Sequence of chain 1.GA:
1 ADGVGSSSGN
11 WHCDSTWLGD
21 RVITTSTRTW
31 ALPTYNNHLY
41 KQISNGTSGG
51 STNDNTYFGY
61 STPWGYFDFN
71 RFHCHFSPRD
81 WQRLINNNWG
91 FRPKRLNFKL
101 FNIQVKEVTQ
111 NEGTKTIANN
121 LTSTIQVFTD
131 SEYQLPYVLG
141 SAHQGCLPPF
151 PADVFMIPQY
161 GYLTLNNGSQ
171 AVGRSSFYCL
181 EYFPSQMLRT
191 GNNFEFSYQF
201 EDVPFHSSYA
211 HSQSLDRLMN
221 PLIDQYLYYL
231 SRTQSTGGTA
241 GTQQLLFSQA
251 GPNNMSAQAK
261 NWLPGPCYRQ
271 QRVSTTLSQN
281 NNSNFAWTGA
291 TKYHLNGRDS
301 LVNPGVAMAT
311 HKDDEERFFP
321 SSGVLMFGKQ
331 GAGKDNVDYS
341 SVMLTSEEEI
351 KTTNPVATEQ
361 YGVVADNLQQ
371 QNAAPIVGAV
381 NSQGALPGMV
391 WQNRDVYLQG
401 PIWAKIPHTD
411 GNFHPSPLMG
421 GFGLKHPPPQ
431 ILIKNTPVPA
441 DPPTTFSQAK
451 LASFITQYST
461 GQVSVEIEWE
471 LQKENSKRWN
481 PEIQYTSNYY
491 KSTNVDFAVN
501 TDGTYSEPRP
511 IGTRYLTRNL

The small molecule below binds the protein below.
Small molecule (SMILES): Nc1ncnc2c1ncn2[C@H]1C[C@H](O)[C@@H](COP(=O)(O)O)O1

Binding-site contacts:
Ligand atom N7 contacts residue ASN393 of chain 1.GA at 4.0 Å.
Ligand atom C4 contacts residue PRO415 of chain 1.GA at 3.8 Å (hydrophobic).
Ligand atom C5 contacts residue SER416 of chain 1.GA at 3.8 Å.
Ligand atom C5' contacts residue DC1 of chain 1.UD at 3.1 Å.
Ligand atom C8 contacts residue SER416 of chain 1.GA at 4.1 Å.
Ligand atom N3 contacts residue PRO415 of chain 1.GA at 3.9 Å.
Ligand atom C2' contacts residue PRO415 of chain 1.GA at 3.8 Å (hydrophobic).
Ligand atom C2 contacts residue PRO415 of chain 1.GA at 3.8 Å (hydrophobic).
Ligand atom N6 contacts residue PHE422 of chain 1.GA at 4.0 Å.
Ligand atom C2 contacts residue VAL203 of chain 1.GA at 4.1 Å (hydrophobic).
Ligand atom N9 contacts residue PRO415 of chain 1.GA at 4.0 Å.
Ligand atom C6 contacts residue SER416 of chain 1.GA at 4.0 Å.
Ligand atom C4 contacts residue PRO204 of chain 1.GA at 4.0 Å (hydrophobic).
Ligand atom N1 contacts residue VAL203 of chain 1.GA at 3.5 Å.
Ligand atom C6 contacts residue GLY423 of chain 1.GA at 3.9 Å.
Ligand atom N1 contacts residue PRO415 of chain 1.GA at 3.7 Å.
Ligand atom C5 contacts residue PRO415 of chain 1.GA at 3.7 Å (hydrophobic).
Ligand atom C2 contacts residue GLY423 of chain 1.GA at 3.4 Å.
Ligand atom N1 contacts residue GLY423 of chain 1.GA at 3.0 Å (h-bond).
Ligand atom N7 contacts residue HIS414 of chain 1.GA at 3.6 Å.
Ligand atom C4' contacts residue DC1 of chain 1.UD at 3.9 Å.
Ligand atom C6 contacts residue PRO204 of chain 1.GA at 3.9 Å (hydrophobic).
Ligand atom N7 contacts residue PRO204 of chain 1.GA at 4.1 Å.
Ligand atom N7 contacts residue SER416 of chain 1.GA at 3.3 Å.
Ligand atom O4' contacts residue DC1 of chain 1.UD at 3.9 Å.
Ligand atom OP2 contacts residue DC1 of chain 1.UD at 2.5 Å (h-bond).
Ligand atom P contacts residue DC1 of chain 1.UD at 1.6 Å.
Ligand atom C6 contacts residue VAL203 of chain 1.GA at 4.1 Å (hydrophobic).
Ligand atom C8 contacts residue HIS414 of chain 1.GA at 3.0 Å.
Ligand atom N9 contacts residue HIS414 of chain 1.GA at 4.1 Å.
Ligand atom C5 contacts residue PRO204 of chain 1.GA at 3.8 Å (hydrophobic).
Ligand atom C6 contacts residue PRO415 of chain 1.GA at 3.7 Å (hydrophobic).
Ligand atom C2' contacts residue HIS414 of chain 1.GA at 3.2 Å.
Ligand atom C1' contacts residue PRO415 of chain 1.GA at 3.7 Å (hydrophobic).
Ligand atom N6 contacts residue SER416 of chain 1.GA at 3.4 Å (h-bond).
Ligand atom OP1 contacts residue DC1 of chain 1.UD at 2.5 Å (h-bond).
Ligand atom O5' contacts residue DC1 of chain 1.UD at 2.5 Å (h-bond).
Ligand atom N6 contacts residue GLY423 of chain 1.GA at 3.5 Å (h-bond).
Ligand atom C2 contacts residue PRO204 of chain 1.GA at 4.1 Å (hydrophobic).
Ligand atom N6 contacts residue GLY421 of chain 1.GA at 4.0 Å.